Sequence of chain 1.B:
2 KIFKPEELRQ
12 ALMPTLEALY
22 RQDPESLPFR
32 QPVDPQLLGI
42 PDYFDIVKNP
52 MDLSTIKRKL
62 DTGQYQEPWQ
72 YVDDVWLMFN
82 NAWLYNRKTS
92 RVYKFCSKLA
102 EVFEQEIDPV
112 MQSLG

Binding-site contacts:
Ligand atom C09 contacts residue TRP77 of chain 1.B at 3.9 Å (hydrophobic).
Ligand atom C04 contacts residue TRP77 of chain 1.B at 4.0 Å (hydrophobic).
Ligand atom O10 contacts residue GLU105 of chain 1.B at 2.7 Å (salt-bridge).
Ligand atom C15 contacts residue TRP70 of chain 1.B at 3.8 Å (hydrophobic).
Ligand atom O01 contacts residue ASN81 of chain 1.B at 2.9 Å (h-bond).
Ligand atom C11 contacts residue GLU105 of chain 1.B at 4.1 Å.
Ligand atom C32 contacts residue TRP77 of chain 1.B at 3.8 Å (hydrophobic).
Ligand atom C02 contacts residue TRP77 of chain 1.B at 3.9 Å (hydrophobic).
Ligand atom N03 contacts residue TRP77 of chain 1.B at 3.8 Å.
Ligand atom C22 contacts residue TRP77 of chain 1.B at 3.9 Å (hydrophobic).
Ligand atom CL16 contacts residue ASP109 of chain 1.B at 4.0 Å.
Ligand atom N20 contacts residue TRP77 of chain 1.B at 3.5 Å.
Ligand atom C05 contacts residue TRP77 of chain 1.B at 3.7 Å (hydrophobic).
Ligand atom O10 contacts residue TRP77 of chain 1.B at 2.9 Å (h-bond).
Ligand atom N07 contacts residue TRP77 of chain 1.B at 3.5 Å (h-bond).
Ligand atom N03 contacts residue ASN81 of chain 1.B at 4.0 Å.
Ligand atom C32 contacts residue GLU105 of chain 1.B at 3.6 Å.
Ligand atom C21 contacts residue TRP77 of chain 1.B at 3.3 Å (hydrophobic).
Ligand atom C19 contacts residue TRP77 of chain 1.B at 3.5 Å (hydrophobic).
Ligand atom C26 contacts residue SER98 of chain 1.B at 3.7 Å.
Ligand atom C26 contacts residue GLU102 of chain 1.B at 4.0 Å.
Ligand atom C09 contacts residue GLU105 of chain 1.B at 3.5 Å.
Ligand atom CL16 contacts residue MET112 of chain 1.B at 3.9 Å.
Ligand atom C14 contacts residue TRP70 of chain 1.B at 3.8 Å (hydrophobic).
Ligand atom C02 contacts residue ASN81 of chain 1.B at 3.8 Å.
Ligand atom O27 contacts residue SER98 of chain 1.B at 3.0 Å (h-bond).
Ligand atom C30 contacts residue TRP77 of chain 1.B at 4.1 Å (hydrophobic).
Ligand atom O27 contacts residue TRP84 of chain 1.B at 3.7 Å.
Ligand atom C33 contacts residue TRP77 of chain 1.B at 3.3 Å (hydrophobic).
Ligand atom C18 contacts residue TRP77 of chain 1.B at 3.6 Å (hydrophobic).
Ligand atom C25 contacts residue TRP84 of chain 1.B at 4.1 Å (hydrophobic).
Ligand atom N34 contacts residue TRP77 of chain 1.B at 3.5 Å.
Ligand atom C08 contacts residue TRP77 of chain 1.B at 3.6 Å (hydrophobic).
Ligand atom C06 contacts residue TRP77 of chain 1.B at 3.6 Å (hydrophobic).
Ligand atom C31 contacts residue TRP77 of chain 1.B at 3.5 Å (hydrophobic).
Ligand atom C29 contacts residue TRP84 of chain 1.B at 3.8 Å (hydrophobic).
Ligand atom C22 contacts residue TRP84 of chain 1.B at 3.8 Å (hydrophobic).
Ligand atom CL16 contacts residue TRP70 of chain 1.B at 3.7 Å.
Ligand atom CL16 contacts residue ILE108 of chain 1.B at 4.2 Å.
Ligand atom C17 contacts residue GLU105 of chain 1.B at 4.0 Å.

This protein binds this small molecule.
Small molecule (SMILES): Cc1cc(N2CCOCC2)cc2[nH]c(-c3c(NC[C@@H](O)c4cccc(Cl)c4)cc[nH]c3=O)nc12